A protein and the small-molecule ligand that binds it are described below.
Small molecule (SMILES): NCC(=O)O

Binding-site contacts:
Ligand atom O contacts residue PHE264 of chain 22.A at 3.9 Å.
Ligand atom O contacts residue SER96 of chain 22.C at 3.6 Å.
Ligand atom N contacts residue MET247 of chain 22.A at 3.8 Å.
Ligand atom CA contacts residue MET247 of chain 22.A at 4.1 Å (hydrophobic).
Ligand atom C contacts residue CYS1 of chain 22.E at 2.8 Å (hydrophobic).
Ligand atom O contacts residue GLN95 of chain 22.C at 3.3 Å (h-bond).
Ligand atom OXT contacts residue CYS1 of chain 22.E at 2.7 Å (h-bond).
Ligand atom O contacts residue ASP235 of chain 22.C at 4.5 Å.
Ligand atom C contacts residue GLN95 of chain 22.C at 3.1 Å.
Ligand atom N contacts residue PHE264 of chain 22.A at 3.5 Å (h-bond).
Ligand atom CA contacts residue CYS265 of chain 22.A at 4.4 Å (hydrophobic).
Ligand atom C contacts residue ASP235 of chain 22.C at 4.0 Å.
Ligand atom CA contacts residue CYS1 of chain 22.E at 2.4 Å (hydrophobic).
Ligand atom O contacts residue MET247 of chain 22.A at 3.4 Å (h-bond).
Ligand atom CA contacts residue GLN95 of chain 22.C at 4.2 Å.
Ligand atom OXT contacts residue PHE264 of chain 22.A at 4.2 Å.
Ligand atom C contacts residue PHE264 of chain 22.A at 3.8 Å (hydrophobic).
Ligand atom OXT contacts residue GLN95 of chain 22.C at 2.7 Å (h-bond).
Ligand atom OXT contacts residue ASP235 of chain 22.C at 2.9 Å (salt-bridge).
Ligand atom N contacts residue CYS1 of chain 22.E at 1.3 Å.
Ligand atom C contacts residue MET247 of chain 22.A at 3.9 Å (hydrophobic).
Ligand atom CA contacts residue PHE264 of chain 22.A at 3.1 Å (hydrophobic).
Ligand atom O contacts residue CYS1 of chain 22.E at 3.7 Å.

Sequence of chain 22.A:
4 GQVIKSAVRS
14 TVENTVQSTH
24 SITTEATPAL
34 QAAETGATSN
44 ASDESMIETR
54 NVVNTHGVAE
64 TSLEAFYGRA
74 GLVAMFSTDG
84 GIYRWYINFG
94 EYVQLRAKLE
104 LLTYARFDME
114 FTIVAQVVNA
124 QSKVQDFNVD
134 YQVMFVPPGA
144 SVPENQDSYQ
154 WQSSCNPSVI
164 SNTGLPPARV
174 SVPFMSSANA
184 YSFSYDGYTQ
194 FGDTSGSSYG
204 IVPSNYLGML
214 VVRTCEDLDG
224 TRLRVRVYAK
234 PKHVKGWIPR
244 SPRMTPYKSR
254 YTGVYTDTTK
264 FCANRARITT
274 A

Sequence of chain 22.C:
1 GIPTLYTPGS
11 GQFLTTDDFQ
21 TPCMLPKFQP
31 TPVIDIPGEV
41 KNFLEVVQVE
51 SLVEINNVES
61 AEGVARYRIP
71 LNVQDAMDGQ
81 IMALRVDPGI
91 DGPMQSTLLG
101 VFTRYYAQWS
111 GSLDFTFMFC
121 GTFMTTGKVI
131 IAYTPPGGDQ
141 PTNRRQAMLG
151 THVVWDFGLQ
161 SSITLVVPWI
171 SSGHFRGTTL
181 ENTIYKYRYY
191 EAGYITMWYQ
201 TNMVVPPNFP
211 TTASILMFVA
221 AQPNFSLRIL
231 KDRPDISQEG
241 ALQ